A protein and the small-molecule ligand that binds it are described below.
Small molecule (SMILES): COc1ccc2c(-c3c(C)n(Cc4cc(O[C@H](C)C(=O)O)ccc4Cl)c4cc(OC(F)(F)F)ccc34)noc2c1

Binding-site contacts:
Ligand atom O47 contacts residue ARG88 of chain 1.B at 3.4 Å (salt-bridge).
Ligand atom C58 contacts residue ALA92 of chain 1.B at 3.6 Å (hydrophobic).
Ligand atom C52 contacts residue MET129 of chain 1.B at 3.5 Å (hydrophobic).
Ligand atom F22 contacts residue MET164 of chain 1.B at 2.9 Å.
Ligand atom F23 contacts residue ILE126 of chain 1.B at 3.8 Å.
Ligand atom C6 contacts residue SER89 of chain 1.B at 3.6 Å.
Ligand atom C6 contacts residue CYS85 of chain 1.B at 3.7 Å (hydrophobic).
Ligand atom C42 contacts residue SER142 of chain 1.B at 3.3 Å.
Ligand atom N12 contacts residue LEU130 of chain 1.B at 3.5 Å.
Ligand atom O19 contacts residue SER89 of chain 1.B at 3.4 Å (h-bond).
Ligand atom CL1 contacts residue MET164 of chain 1.B at 3.8 Å.
Ligand atom C14 contacts residue LEU133 of chain 1.B at 3.4 Å (hydrophobic).
Ligand atom C24 contacts residue CYS85 of chain 1.B at 3.6 Å (hydrophobic).
Ligand atom F21 contacts residue PHE163 of chain 1.B at 3.8 Å.
Ligand atom C51 contacts residue MET129 of chain 1.B at 3.5 Å (hydrophobic).
Ligand atom O19 contacts residue CYS85 of chain 1.B at 3.6 Å.
Ligand atom C30 contacts residue CYS85 of chain 1.B at 3.6 Å (hydrophobic).
Ligand atom F23 contacts residue TYR127 of chain 1.B at 3.3 Å.
Ligand atom C5 contacts residue CYS85 of chain 1.B at 3.8 Å (hydrophobic).
Ligand atom C58 contacts residue ILE96 of chain 1.B at 3.6 Å (hydrophobic).
Ligand atom C1 contacts residue CYS85 of chain 1.B at 3.8 Å (hydrophobic).
Ligand atom C30 contacts residue ILE81 of chain 1.B at 3.7 Å (hydrophobic).
Ligand atom O44 contacts residue ILE141 of chain 1.B at 2.9 Å.
Ligand atom CL1 contacts residue VAL139 of chain 1.B at 3.5 Å.
Ligand atom C28 contacts residue CYS85 of chain 1.B at 3.6 Å (hydrophobic).
Ligand atom N46 contacts residue ARG88 of chain 1.B at 3.6 Å.
Ligand atom C11 contacts residue LEU130 of chain 1.B at 3.5 Å (hydrophobic).
Ligand atom CL1 contacts residue LEU153 of chain 1.B at 3.4 Å.
Ligand atom C14 contacts residue LEU140 of chain 1.B at 3.0 Å (hydrophobic).
Ligand atom O45 contacts residue SER142 of chain 1.B at 3.4 Å (h-bond).
Ligand atom O57 contacts residue MET129 of chain 1.B at 3.3 Å.
Ligand atom C27 contacts residue CYS85 of chain 1.B at 3.6 Å (hydrophobic).
Ligand atom C58 contacts residue PHE26 of chain 1.B at 3.3 Å (hydrophobic).
Ligand atom F21 contacts residue HIS249 of chain 1.B at 3.5 Å.
Ligand atom C31 contacts residue CYS85 of chain 1.B at 3.5 Å (hydrophobic).
Ligand atom C52 contacts residue ILE126 of chain 1.B at 3.6 Å (hydrophobic).
Ligand atom C42 contacts residue ILE141 of chain 1.B at 3.4 Å (hydrophobic).
Ligand atom C29 contacts residue CYS85 of chain 1.B at 3.6 Å (hydrophobic).
Ligand atom C1 contacts residue SER89 of chain 1.B at 3.1 Å.
Ligand atom O44 contacts residue SER142 of chain 1.B at 2.6 Å (h-bond).

Sequence of chain 1.B:
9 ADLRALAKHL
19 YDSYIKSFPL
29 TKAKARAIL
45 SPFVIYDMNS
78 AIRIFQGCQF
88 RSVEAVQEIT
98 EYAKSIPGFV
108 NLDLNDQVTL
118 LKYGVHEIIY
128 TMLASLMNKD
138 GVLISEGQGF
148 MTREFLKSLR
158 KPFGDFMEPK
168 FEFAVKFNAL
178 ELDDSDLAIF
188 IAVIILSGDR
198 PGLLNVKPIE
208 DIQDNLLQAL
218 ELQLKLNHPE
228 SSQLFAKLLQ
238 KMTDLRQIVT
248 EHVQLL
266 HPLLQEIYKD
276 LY